Binding-site contacts:
Ligand atom C7 contacts residue ASN374 of chain 1.B at 3.7 Å.
Ligand atom N2 contacts residue ASN374 of chain 1.B at 3.0 Å (h-bond).
Ligand atom O7 contacts residue ASN374 of chain 1.B at 3.9 Å.
Ligand atom C3 contacts residue ASN374 of chain 1.B at 3.8 Å.
Ligand atom C8 contacts residue PHE373 of chain 1.B at 4.2 Å (hydrophobic).
Ligand atom C5 contacts residue ASN374 of chain 1.B at 3.6 Å.
Ligand atom O5 contacts residue ASN374 of chain 1.B at 2.3 Å (h-bond).
Ligand atom C7 contacts residue PHE369 of chain 1.B at 4.5 Å (hydrophobic).
Ligand atom C8 contacts residue GLY370 of chain 1.B at 4.2 Å.
Ligand atom C4 contacts residue ASN374 of chain 1.B at 4.2 Å.
Ligand atom C1 contacts residue ASN374 of chain 1.B at 1.4 Å.
Ligand atom C2 contacts residue ASN374 of chain 1.B at 2.5 Å.
Ligand atom C8 contacts residue PHE369 of chain 1.B at 3.3 Å (hydrophobic).
Ligand atom N2 contacts residue GLY370 of chain 1.B at 4.3 Å.

A protein and the small-molecule ligand that binds it are described below.
Small molecule (SMILES): CC(=O)N[C@@H]1[C@@H](O)[C@H](O)[C@@H](CO)O[C@H]1O

Sequence of chain 1.B:
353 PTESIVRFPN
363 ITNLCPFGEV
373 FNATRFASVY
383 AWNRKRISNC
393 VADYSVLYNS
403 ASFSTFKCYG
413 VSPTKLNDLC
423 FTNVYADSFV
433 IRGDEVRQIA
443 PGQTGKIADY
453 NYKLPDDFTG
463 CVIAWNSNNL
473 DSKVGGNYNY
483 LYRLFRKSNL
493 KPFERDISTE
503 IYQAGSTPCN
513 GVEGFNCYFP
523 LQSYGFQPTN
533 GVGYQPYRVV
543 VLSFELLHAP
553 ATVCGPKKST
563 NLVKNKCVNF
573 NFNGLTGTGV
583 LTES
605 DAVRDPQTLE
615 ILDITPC